Sequence of chain 7.A:
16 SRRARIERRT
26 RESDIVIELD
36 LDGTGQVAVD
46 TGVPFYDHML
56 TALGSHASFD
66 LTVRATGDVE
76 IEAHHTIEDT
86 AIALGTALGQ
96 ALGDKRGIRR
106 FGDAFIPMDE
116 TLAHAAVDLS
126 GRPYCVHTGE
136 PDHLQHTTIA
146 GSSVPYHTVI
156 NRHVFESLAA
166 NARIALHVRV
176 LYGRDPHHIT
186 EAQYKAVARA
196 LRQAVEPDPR

Sequence of chain 10.A:
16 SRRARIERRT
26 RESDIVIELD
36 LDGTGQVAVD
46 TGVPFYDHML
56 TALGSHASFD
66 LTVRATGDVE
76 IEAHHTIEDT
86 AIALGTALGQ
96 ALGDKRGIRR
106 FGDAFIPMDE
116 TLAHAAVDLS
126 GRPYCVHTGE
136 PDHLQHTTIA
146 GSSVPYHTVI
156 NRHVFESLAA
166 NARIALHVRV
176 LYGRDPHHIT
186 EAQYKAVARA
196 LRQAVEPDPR

Sequence of chain 17.A:
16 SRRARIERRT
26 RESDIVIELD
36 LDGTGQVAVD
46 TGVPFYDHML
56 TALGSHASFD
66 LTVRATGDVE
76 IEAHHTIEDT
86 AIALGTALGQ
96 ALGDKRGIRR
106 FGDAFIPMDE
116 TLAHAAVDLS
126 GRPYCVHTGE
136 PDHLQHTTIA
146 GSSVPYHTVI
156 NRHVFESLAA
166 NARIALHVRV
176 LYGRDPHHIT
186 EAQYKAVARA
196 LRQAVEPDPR

The small molecule below binds the protein below.
Small molecule (SMILES): NCCSc1ncn[nH]1

Binding-site contacts:
Ligand atom C4 contacts residue MN1 of chain 10.C at 3.3 Å.
Ligand atom N3 contacts residue HIS182 of chain 10.A at 3.2 Å (h-bond).
Ligand atom N1 contacts residue GLU27 of chain 17.A at 3.7 Å.
Ligand atom N4 contacts residue MN1 of chain 10.C at 3.0 Å.
Ligand atom N2 contacts residue MN1 of chain 10.C at 4.3 Å.
Ligand atom C3 contacts residue HIS79 of chain 17.A at 4.2 Å.
Ligand atom C4 contacts residue HIS182 of chain 10.A at 3.4 Å.
Ligand atom N3 contacts residue HIS80 of chain 17.A at 2.9 Å (h-bond).
Ligand atom C4 contacts residue HIS80 of chain 17.A at 3.6 Å.
Ligand atom C3 contacts residue MN1 of chain 10.C at 4.2 Å.
Ligand atom C4 contacts residue GLU83 of chain 17.A at 4.2 Å.
Ligand atom N1 contacts residue HIS80 of chain 17.A at 4.2 Å.
Ligand atom N3 contacts residue MET113 of chain 10.A at 3.4 Å.
Ligand atom C3 contacts residue MET113 of chain 10.A at 3.4 Å (hydrophobic).
Ligand atom N2 contacts residue HIS183 of chain 10.A at 3.4 Å (h-bond).
Ligand atom S1 contacts residue MN1 of chain 17.B at 3.8 Å.
Ligand atom C3 contacts residue GLU83 of chain 17.A at 3.6 Å.
Ligand atom C2 contacts residue ARG127 of chain 7.A at 3.5 Å.
Ligand atom N4 contacts residue HIS80 of chain 17.A at 3.3 Å (h-bond).
Ligand atom S1 contacts residue ARG127 of chain 7.A at 3.5 Å.
Ligand atom N2 contacts residue MN1 of chain 17.B at 2.2 Å.
Ligand atom N3 contacts residue MN1 of chain 10.C at 2.2 Å.
Ligand atom C4 contacts residue GLU186 of chain 10.A at 4.0 Å.
Ligand atom C4 contacts residue MN1 of chain 17.B at 3.2 Å.
Ligand atom N3 contacts residue GLU186 of chain 10.A at 3.1 Å (salt-bridge).
Ligand atom S1 contacts residue GLU83 of chain 17.A at 3.5 Å (salt-bridge).
Ligand atom C4 contacts residue MET113 of chain 10.A at 3.6 Å (hydrophobic).
Ligand atom N2 contacts residue GLU83 of chain 17.A at 3.2 Å (salt-bridge).
Ligand atom N1 contacts residue ASP84 of chain 17.A at 4.2 Å.
Ligand atom N2 contacts residue HIS79 of chain 17.A at 3.0 Å (h-bond).
Ligand atom C3 contacts residue MN1 of chain 17.B at 3.2 Å.
Ligand atom C4 contacts residue HIS183 of chain 10.A at 3.7 Å.
Ligand atom N4 contacts residue GLU186 of chain 10.A at 3.8 Å.
Ligand atom N4 contacts residue MET113 of chain 10.A at 3.2 Å.
Ligand atom C4 contacts residue HIS79 of chain 17.A at 3.1 Å.
Ligand atom N2 contacts residue MET113 of chain 10.A at 3.6 Å.
Ligand atom N2 contacts residue HIS80 of chain 17.A at 4.1 Å.
Ligand atom C3 contacts residue HIS80 of chain 17.A at 4.0 Å.
Ligand atom S1 contacts residue MET113 of chain 10.A at 4.3 Å.
Ligand atom C1 contacts residue GLU27 of chain 17.A at 4.1 Å.